Binding-site contacts:
Ligand atom C3 contacts residue ASN606 of chain 1.C at 3.8 Å.
Ligand atom C8 contacts residue ASN606 of chain 1.C at 4.2 Å.
Ligand atom C5 contacts residue ASN606 of chain 1.C at 3.7 Å.
Ligand atom O6 contacts residue SER608 of chain 1.C at 3.1 Å.
Ligand atom C1 contacts residue SER607 of chain 1.C at 3.8 Å.
Ligand atom C1 contacts residue SER608 of chain 1.C at 4.3 Å.
Ligand atom O6 contacts residue SER607 of chain 1.C at 4.1 Å.
Ligand atom C2 contacts residue ASN606 of chain 1.C at 2.5 Å.
Ligand atom C7 contacts residue ASN606 of chain 1.C at 4.0 Å.
Ligand atom C5 contacts residue SER608 of chain 1.C at 4.3 Å.
Ligand atom C5 contacts residue SER607 of chain 1.C at 3.5 Å.
Ligand atom C1 contacts residue ASN606 of chain 1.C at 1.4 Å.
Ligand atom N2 contacts residue ASN606 of chain 1.C at 2.9 Å (h-bond).
Ligand atom C6 contacts residue SER607 of chain 1.C at 3.5 Å.
Ligand atom O5 contacts residue SER607 of chain 1.C at 3.1 Å (h-bond).
Ligand atom O5 contacts residue ASN606 of chain 1.C at 2.4 Å (h-bond).
Ligand atom C4 contacts residue ASN606 of chain 1.C at 4.2 Å.
Ligand atom C6 contacts residue SER608 of chain 1.C at 3.8 Å.
Ligand atom O5 contacts residue SER608 of chain 1.C at 3.4 Å.

Sequence of chain 1.C:
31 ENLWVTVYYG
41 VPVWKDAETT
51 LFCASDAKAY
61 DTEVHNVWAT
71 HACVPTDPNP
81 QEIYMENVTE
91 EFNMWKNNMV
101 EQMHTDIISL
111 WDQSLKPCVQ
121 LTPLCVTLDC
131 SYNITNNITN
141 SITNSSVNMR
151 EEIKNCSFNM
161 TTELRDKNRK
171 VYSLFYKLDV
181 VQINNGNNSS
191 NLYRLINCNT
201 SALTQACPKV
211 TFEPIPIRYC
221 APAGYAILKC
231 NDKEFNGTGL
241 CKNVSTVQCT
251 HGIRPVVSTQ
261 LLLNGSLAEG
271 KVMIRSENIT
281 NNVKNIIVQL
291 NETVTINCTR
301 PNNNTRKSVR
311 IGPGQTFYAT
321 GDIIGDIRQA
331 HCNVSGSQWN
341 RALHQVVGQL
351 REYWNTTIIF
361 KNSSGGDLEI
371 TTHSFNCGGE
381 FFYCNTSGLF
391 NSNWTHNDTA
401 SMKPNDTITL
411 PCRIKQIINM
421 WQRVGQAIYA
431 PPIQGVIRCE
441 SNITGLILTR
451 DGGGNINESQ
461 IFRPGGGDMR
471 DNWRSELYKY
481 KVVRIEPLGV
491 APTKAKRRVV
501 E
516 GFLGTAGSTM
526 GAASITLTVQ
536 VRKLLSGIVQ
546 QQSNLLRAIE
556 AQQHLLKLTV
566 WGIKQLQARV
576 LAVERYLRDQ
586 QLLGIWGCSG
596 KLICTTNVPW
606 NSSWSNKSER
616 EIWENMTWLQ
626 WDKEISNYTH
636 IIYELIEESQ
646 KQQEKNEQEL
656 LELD

A small-molecule ligand and the protein it binds are described below.
Small molecule (SMILES): CC(=O)N[C@@H]1[C@@H](O)[C@H](O)[C@@H](CO)O[C@H]1O